Sequence of chain 1.A:
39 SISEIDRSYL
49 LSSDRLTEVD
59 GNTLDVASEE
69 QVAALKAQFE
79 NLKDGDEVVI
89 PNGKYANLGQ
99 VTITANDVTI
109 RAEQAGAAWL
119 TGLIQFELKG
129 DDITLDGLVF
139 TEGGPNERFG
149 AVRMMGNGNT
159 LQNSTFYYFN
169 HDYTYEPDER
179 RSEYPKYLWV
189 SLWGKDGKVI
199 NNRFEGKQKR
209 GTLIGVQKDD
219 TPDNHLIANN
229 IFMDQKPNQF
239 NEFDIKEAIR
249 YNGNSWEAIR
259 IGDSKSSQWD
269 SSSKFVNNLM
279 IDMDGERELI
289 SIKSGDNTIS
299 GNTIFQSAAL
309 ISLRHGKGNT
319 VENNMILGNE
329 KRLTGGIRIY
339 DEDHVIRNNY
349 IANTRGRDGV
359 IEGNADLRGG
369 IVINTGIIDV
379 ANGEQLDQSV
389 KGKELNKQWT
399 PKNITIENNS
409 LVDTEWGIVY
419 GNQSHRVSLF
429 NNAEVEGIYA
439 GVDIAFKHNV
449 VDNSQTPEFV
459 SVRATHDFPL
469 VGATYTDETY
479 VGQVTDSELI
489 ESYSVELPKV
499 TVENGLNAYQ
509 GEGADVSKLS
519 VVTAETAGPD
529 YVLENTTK

Binding-site contacts:
Ligand atom C3 contacts residue ASN394 of chain 1.A at 3.4 Å.
Ligand atom O6B contacts residue ARG336 of chain 1.A at 3.0 Å (salt-bridge).
Ligand atom O1 contacts residue ARG146 of chain 1.A at 3.4 Å (salt-bridge).
Ligand atom O6A contacts residue SER262 of chain 1.A at 2.9 Å (h-bond).
Ligand atom O4 contacts residue ASN362 of chain 1.A at 2.6 Å (h-bond).
Ligand atom O2 contacts residue LYS184 of chain 1.A at 3.2 Å (salt-bridge).
Ligand atom O6B contacts residue SER262 of chain 1.A at 2.8 Å (h-bond).
Ligand atom O6B contacts residue ARG146 of chain 1.A at 2.9 Å (salt-bridge).
Ligand atom O6A contacts residue GLU286 of chain 1.A at 2.4 Å (salt-bridge).
Ligand atom O4 contacts residue LYS184 of chain 1.A at 3.3 Å (salt-bridge).
Ligand atom O6A contacts residue ASP261 of chain 1.A at 3.3 Å.
Ligand atom O6A contacts residue ARG336 of chain 1.A at 2.8 Å (salt-bridge).
Ligand atom O6A contacts residue ARG285 of chain 1.A at 2.8 Å (salt-bridge).
Ligand atom C6 contacts residue ARG312 of chain 1.A at 3.4 Å.
Ligand atom O3 contacts residue LYS184 of chain 1.A at 2.9 Å (salt-bridge).
Ligand atom C6 contacts residue GLU286 of chain 1.A at 3.1 Å.
Ligand atom O3 contacts residue GLN215 of chain 1.A at 3.0 Å (h-bond).
Ligand atom O6B contacts residue ARG285 of chain 1.A at 3.1 Å (salt-bridge).
Ligand atom O6B contacts residue TYR338 of chain 1.A at 2.7 Å (h-bond).
Ligand atom O3 contacts residue ARG248 of chain 1.A at 3.1 Å (salt-bridge).
Ligand atom C4 contacts residue ARG312 of chain 1.A at 3.4 Å.
Ligand atom O5 contacts residue ARG146 of chain 1.A at 2.9 Å (salt-bridge).
Ligand atom O3 contacts residue ASN362 of chain 1.A at 2.8 Å (h-bond).
Ligand atom O5 contacts residue ARG285 of chain 1.A at 2.9 Å (salt-bridge).
Ligand atom O6B contacts residue GLU286 of chain 1.A at 3.0 Å (salt-bridge).
Ligand atom C6 contacts residue SER262 of chain 1.A at 3.4 Å.
Ligand atom O4 contacts residue ARG285 of chain 1.A at 3.0 Å.
Ligand atom O3 contacts residue LEU427 of chain 1.A at 3.3 Å.
Ligand atom O6B contacts residue ASN252 of chain 1.A at 2.9 Å (h-bond).
Ligand atom O5 contacts residue ASN252 of chain 1.A at 3.2 Å (h-bond).
Ligand atom C5 contacts residue ARG312 of chain 1.A at 3.4 Å.
Ligand atom O3 contacts residue HIS313 of chain 1.A at 2.9 Å (h-bond).
Ligand atom O4 contacts residue ARG312 of chain 1.A at 2.9 Å (salt-bridge).
Ligand atom O5 contacts residue ARG312 of chain 1.A at 3.0 Å (salt-bridge).
Ligand atom O2 contacts residue SER253 of chain 1.A at 2.7 Å (h-bond).
Ligand atom O3 contacts residue ASP261 of chain 1.A at 2.6 Å (salt-bridge).
Ligand atom O6A contacts residue ARG312 of chain 1.A at 3.3 Å (salt-bridge).
Ligand atom O2 contacts residue ASN394 of chain 1.A at 3.3 Å.
Ligand atom O6B contacts residue LYS184 of chain 1.A at 2.8 Å (salt-bridge).
Ligand atom O6A contacts residue ARG258 of chain 1.A at 2.7 Å (salt-bridge).

A protein and the small-molecule ligand that binds it are described below.
Small molecule (SMILES): O=C1O[C@@H](C(=O)O)[C@@H](O[C@@H]2O[C@@H](C(=O)O)[C@@H](O[C@@H]3O[C@@H](C(=O)O)[C@@H](O[C@@H]4O[C@@H](C(=O)O)[C@@H](O)[C@H](O)[C@@H]4O)[C@H](O)[C@@H]3O)[C@H](O)[C@@H]2O)[C@H](O)[C@@H]1O